Sequence of chain 1.B:
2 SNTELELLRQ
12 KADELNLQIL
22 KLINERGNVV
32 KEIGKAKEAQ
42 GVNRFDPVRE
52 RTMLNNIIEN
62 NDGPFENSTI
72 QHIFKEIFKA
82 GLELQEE

Binding-site contacts:
Ligand atom OAJ contacts residue ASP47 of chain 1.B at 2.9 Å (salt-bridge).
Ligand atom CAX contacts residue LYS80 of chain 1.B at 3.7 Å.
Ligand atom CAF contacts residue GLN86 of chain 1.B at 3.8 Å.
Ligand atom OAE contacts residue GLY82 of chain 1.B at 3.9 Å.
Ligand atom OAE contacts residue LEU83 of chain 1.B at 3.4 Å (h-bond).
Ligand atom CAP contacts residue PHE79 of chain 1.B at 4.0 Å (hydrophobic).
Ligand atom CAO contacts residue PHE46 of chain 1.B at 3.8 Å (hydrophobic).
Ligand atom OAC contacts residue GLY82 of chain 1.B at 3.5 Å.
Ligand atom CAO contacts residue PHE79 of chain 1.B at 3.9 Å (hydrophobic).
Ligand atom OAJ contacts residue PHE46 of chain 1.B at 3.4 Å.
Ligand atom CAR contacts residue GLU51 of chain 1.B at 3.7 Å.
Ligand atom CAP contacts residue PHE46 of chain 1.B at 3.9 Å (hydrophobic).
Ligand atom CAX contacts residue LEU83 of chain 1.B at 3.8 Å (hydrophobic).
Ligand atom CAB contacts residue ARG27 of chain 1.B at 3.3 Å.
Ligand atom OAN contacts residue PHE79 of chain 1.B at 3.5 Å.
Ligand atom OAH contacts residue GLN86 of chain 1.B at 2.6 Å (h-bond).
Ligand atom OAJ contacts residue LYS38 of chain 1.B at 3.9 Å.
Ligand atom OAW contacts residue LYS80 of chain 1.B at 3.8 Å.
Ligand atom CAT contacts residue LYS80 of chain 1.B at 4.0 Å.
Ligand atom CAP contacts residue GLU51 of chain 1.B at 3.6 Å.
Ligand atom CAI contacts residue LYS38 of chain 1.B at 4.0 Å.
Ligand atom CAM contacts residue PHE79 of chain 1.B at 3.8 Å (hydrophobic).
Ligand atom CAF contacts residue VAL31 of chain 1.B at 3.9 Å (hydrophobic).
Ligand atom OAA contacts residue ARG27 of chain 1.B at 2.5 Å (salt-bridge).
Ligand atom CAV contacts residue LYS80 of chain 1.B at 3.7 Å.
Ligand atom CAY contacts residue MET54 of chain 1.B at 3.5 Å (hydrophobic).
Ligand atom OAU contacts residue LYS80 of chain 1.B at 3.8 Å.
Ligand atom OAN contacts residue GLU51 of chain 1.B at 3.2 Å.
Ligand atom OAC contacts residue PHE79 of chain 1.B at 3.6 Å.
Ligand atom OAH contacts residue LYS38 of chain 1.B at 3.1 Å (salt-bridge).
Ligand atom OAA contacts residue MET54 of chain 1.B at 3.8 Å.
Ligand atom OAA contacts residue VAL31 of chain 1.B at 3.6 Å.
Ligand atom CAG contacts residue ARG45 of chain 1.B at 3.8 Å.
Ligand atom CAG contacts residue GLN86 of chain 1.B at 3.4 Å.
Ligand atom OAH contacts residue ARG45 of chain 1.B at 3.0 Å (salt-bridge).
Ligand atom CAI contacts residue ARG45 of chain 1.B at 3.7 Å.
Ligand atom OAJ contacts residue ARG45 of chain 1.B at 2.7 Å (salt-bridge).
Ligand atom OAE contacts residue PHE79 of chain 1.B at 2.8 Å (h-bond).
Ligand atom OAC contacts residue ARG27 of chain 1.B at 3.0 Å (salt-bridge).
Ligand atom OAC contacts residue VAL31 of chain 1.B at 3.8 Å.

This small molecule binds to this protein.
Small molecule (SMILES): O=C(CCc1ccc(O)c(O)c1)O[C@@H]1C[C@@](O)(C(=O)O)C[C@@H](O)[C@@H]1O